A protein and the small-molecule ligand that binds it are described below.
Small molecule (SMILES): CC(C)C[C@H](NC(=O)CN)C(=O)N[C@H](C(=O)N[C@H](C(=O)NCC(=O)N[C@@H](CO)C(=O)N[C@@H](CC(C)C)C(=O)N[C@@H](CCCN=C(N)N)C(=O)NCC=O)C(C)C)[C@@H](C)O

Binding-site contacts:
Ligand atom NH1 contacts residue ARG50 of chain 55.C at 3.7 Å.
Ligand atom C contacts residue ILE39 of chain 55.C at 3.6 Å (hydrophobic).
Ligand atom CD2 contacts residue ARG43 of chain 55.C at 3.7 Å.
Ligand atom CB contacts residue ARG49 of chain 55.C at 3.6 Å.
Ligand atom O contacts residue ARG43 of chain 55.C at 2.9 Å (salt-bridge).
Ligand atom CD contacts residue ASP53 of chain 55.C at 3.3 Å.
Ligand atom N contacts residue ARG49 of chain 55.C at 3.7 Å.
Ligand atom N contacts residue ASP258 of chain 55.C at 3.3 Å (salt-bridge).
Ligand atom C contacts residue ILE54 of chain 55.C at 3.7 Å (hydrophobic).
Ligand atom O contacts residue ILE39 of chain 55.C at 3.5 Å.
Ligand atom CA contacts residue ILE54 of chain 55.C at 3.7 Å (hydrophobic).
Ligand atom OG1 contacts residue ASP258 of chain 55.C at 3.5 Å.
Ligand atom N contacts residue ARG49 of chain 55.C at 3.5 Å (salt-bridge).
Ligand atom NE contacts residue ASP53 of chain 55.C at 3.6 Å (salt-bridge).
Ligand atom NH2 contacts residue ASP228 of chain 55.C at 2.5 Å (salt-bridge).
Ligand atom O contacts residue ARG43 of chain 55.C at 3.3 Å (salt-bridge).
Ligand atom CG2 contacts residue ALA42 of chain 55.C at 3.7 Å (hydrophobic).
Ligand atom N contacts residue ARG49 of chain 55.C at 3.5 Å (salt-bridge).
Ligand atom CB contacts residue MET259 of chain 55.C at 3.5 Å (hydrophobic).
Ligand atom C contacts residue ASP258 of chain 55.C at 3.7 Å.
Ligand atom CB contacts residue ILE39 of chain 55.C at 3.7 Å (hydrophobic).
Ligand atom C contacts residue ARG49 of chain 55.C at 3.5 Å.
Ligand atom N contacts residue ASP258 of chain 55.C at 3.7 Å.
Ligand atom NH1 contacts residue ASP228 of chain 55.C at 3.2 Å (salt-bridge).
Ligand atom N contacts residue ASP258 of chain 55.C at 2.9 Å (salt-bridge).
Ligand atom CA contacts residue ASP258 of chain 55.C at 3.3 Å.
Ligand atom NH1 contacts residue ILE51 of chain 55.C at 3.5 Å (h-bond).
Ligand atom N contacts residue ASP258 of chain 55.C at 3.2 Å (salt-bridge).
Ligand atom O contacts residue ARG50 of chain 55.C at 3.7 Å.
Ligand atom CD1 contacts residue PRO57 of chain 55.C at 3.6 Å (hydrophobic).
Ligand atom CZ contacts residue ASP228 of chain 55.C at 3.2 Å.
Ligand atom CA contacts residue ARG49 of chain 55.C at 3.7 Å.
Ligand atom OG1 contacts residue MET259 of chain 55.C at 2.6 Å (h-bond).
Ligand atom CB contacts residue ARG49 of chain 55.C at 3.7 Å.
Ligand atom CG2 contacts residue MET259 of chain 55.C at 3.7 Å (hydrophobic).
Ligand atom NH1 contacts residue THR246 of chain 55.C at 3.5 Å.
Ligand atom O contacts residue ARG49 of chain 55.C at 3.0 Å (salt-bridge).
Ligand atom CB contacts residue ASP258 of chain 55.C at 3.7 Å.
Ligand atom O contacts residue ILE54 of chain 55.C at 3.4 Å.
Ligand atom NH2 contacts residue THR246 of chain 55.C at 2.8 Å (h-bond).

Sequence of chain 55.C:
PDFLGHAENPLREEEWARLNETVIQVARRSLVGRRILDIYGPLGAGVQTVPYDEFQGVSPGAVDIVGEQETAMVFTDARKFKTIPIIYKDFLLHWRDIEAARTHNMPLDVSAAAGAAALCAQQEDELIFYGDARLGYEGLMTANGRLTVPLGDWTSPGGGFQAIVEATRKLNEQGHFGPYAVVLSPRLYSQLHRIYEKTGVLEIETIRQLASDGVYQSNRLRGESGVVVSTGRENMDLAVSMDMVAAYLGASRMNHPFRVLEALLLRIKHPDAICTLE